Binding-site contacts:
Ligand atom C2 contacts residue VAL400 of chain 9.B at 3.7 Å (hydrophobic).
Ligand atom N2 contacts residue VAL400 of chain 9.B at 3.7 Å.
Ligand atom C3 contacts residue VAL400 of chain 9.B at 3.6 Å (hydrophobic).
Ligand atom C3 contacts residue ALA377 of chain 9.B at 4.0 Å (hydrophobic).
Ligand atom NI contacts residue CYS65 of chain 9.B at 2.5 Å.
Ligand atom C2 contacts residue CYS431 of chain 9.B at 3.9 Å (hydrophobic).
Ligand atom N1 contacts residue ARG379 of chain 9.B at 3.0 Å (salt-bridge).
Ligand atom N1 contacts residue PRO378 of chain 9.B at 3.3 Å.
Ligand atom O3 contacts residue CYS65 of chain 9.B at 4.0 Å.
Ligand atom N1 contacts residue CYS65 of chain 9.B at 3.9 Å.
Ligand atom C3 contacts residue HIS69 of chain 9.B at 3.5 Å.
Ligand atom C2 contacts residue THR402 of chain 9.B at 4.0 Å.
Ligand atom N2 contacts residue CYS434 of chain 9.B at 3.3 Å.
Ligand atom O3 contacts residue ALA68 of chain 9.B at 3.8 Å.
Ligand atom C2 contacts residue PRO401 of chain 9.B at 3.6 Å (hydrophobic).
Ligand atom N2 contacts residue THR402 of chain 9.B at 3.0 Å (h-bond).
Ligand atom C1 contacts residue PRO378 of chain 9.B at 4.2 Å (hydrophobic).
Ligand atom C1 contacts residue PRO401 of chain 9.B at 4.2 Å (hydrophobic).
Ligand atom C1 contacts residue CYS65 of chain 9.B at 3.2 Å (hydrophobic).
Ligand atom N2 contacts residue ARG379 of chain 9.B at 4.1 Å.
Ligand atom NI contacts residue CYS434 of chain 9.B at 2.6 Å.
Ligand atom FE contacts residue CYS434 of chain 9.B at 2.5 Å.
Ligand atom N2 contacts residue CYS431 of chain 9.B at 4.0 Å.
Ligand atom O3 contacts residue VAL400 of chain 9.B at 3.6 Å.
Ligand atom C2 contacts residue CYS434 of chain 9.B at 3.0 Å (hydrophobic).
Ligand atom NI contacts residue CYS431 of chain 9.B at 2.4 Å.
Ligand atom NI contacts residue CYS62 of chain 9.B at 2.4 Å.
Ligand atom C3 contacts residue CYS434 of chain 9.B at 3.3 Å (hydrophobic).
Ligand atom FE contacts residue CYS65 of chain 9.B at 2.4 Å.
Ligand atom C3 contacts residue CYS65 of chain 9.B at 3.2 Å (hydrophobic).
Ligand atom N2 contacts residue PRO401 of chain 9.B at 3.4 Å.
Ligand atom O3 contacts residue PRO401 of chain 9.B at 3.4 Å.
Ligand atom C3 contacts residue PRO401 of chain 9.B at 3.7 Å (hydrophobic).
Ligand atom C1 contacts residue ARG379 of chain 9.B at 3.4 Å.
Ligand atom N1 contacts residue ALA377 of chain 9.B at 3.4 Å.
Ligand atom C1 contacts residue ALA377 of chain 9.B at 3.8 Å (hydrophobic).
Ligand atom O3 contacts residue ASN382 of chain 9.B at 3.1 Å.
Ligand atom O3 contacts residue ALA377 of chain 9.B at 3.7 Å.
Ligand atom O3 contacts residue HIS69 of chain 9.B at 3.4 Å (h-bond).
Ligand atom C2 contacts residue ARG379 of chain 9.B at 3.9 Å.

Sequence of chain 9.B:
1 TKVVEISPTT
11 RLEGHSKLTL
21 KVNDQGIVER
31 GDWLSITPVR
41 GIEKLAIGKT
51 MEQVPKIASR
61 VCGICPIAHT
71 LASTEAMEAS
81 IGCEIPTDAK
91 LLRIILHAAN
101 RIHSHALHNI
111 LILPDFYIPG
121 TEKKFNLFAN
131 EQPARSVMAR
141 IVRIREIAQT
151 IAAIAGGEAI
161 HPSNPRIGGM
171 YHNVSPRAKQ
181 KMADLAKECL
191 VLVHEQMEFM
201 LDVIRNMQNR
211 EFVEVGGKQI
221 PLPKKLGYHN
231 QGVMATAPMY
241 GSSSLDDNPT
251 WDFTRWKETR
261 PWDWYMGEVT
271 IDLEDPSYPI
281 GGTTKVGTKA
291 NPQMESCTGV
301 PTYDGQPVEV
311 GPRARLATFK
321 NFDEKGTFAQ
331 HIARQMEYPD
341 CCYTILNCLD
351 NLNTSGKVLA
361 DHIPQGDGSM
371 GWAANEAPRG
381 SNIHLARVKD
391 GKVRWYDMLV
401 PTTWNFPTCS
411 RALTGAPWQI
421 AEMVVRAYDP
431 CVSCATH

A protein and the small-molecule ligand that binds it are described below.
Small molecule (SMILES): N#C[Fe]([Ni])(C#N)C=O